Binding-site contacts:
Ligand atom O5 contacts residue GLU123 of chain 1.A at 3.4 Å.
Ligand atom O5 contacts residue GLN169 of chain 1.A at 4.4 Å.
Ligand atom C1 contacts residue GLU122 of chain 1.A at 3.8 Å.
Ligand atom O5 contacts residue GLU122 of chain 1.A at 4.0 Å.
Ligand atom O7 contacts residue ASN143 of chain 1.A at 3.4 Å (h-bond).
Ligand atom C4 contacts residue ASN143 of chain 1.A at 4.1 Å.
Ligand atom C2 contacts residue ASN143 of chain 1.A at 2.2 Å.
Ligand atom C6 contacts residue GLU123 of chain 1.A at 3.8 Å.
Ligand atom C4 contacts residue GLN169 of chain 1.A at 4.4 Å.
Ligand atom C2 contacts residue GLU122 of chain 1.A at 4.0 Å.
Ligand atom C5 contacts residue GLU123 of chain 1.A at 4.4 Å.
Ligand atom C5 contacts residue VAL124 of chain 1.A at 4.4 Å (hydrophobic).
Ligand atom C5 contacts residue GLN169 of chain 1.A at 4.0 Å.
Ligand atom O6 contacts residue GLU123 of chain 1.A at 3.4 Å.
Ligand atom O6 contacts residue LYS173 of chain 1.A at 3.5 Å.
Ligand atom C5 contacts residue ASN143 of chain 1.A at 3.6 Å.
Ligand atom C2 contacts residue GLN169 of chain 1.A at 4.4 Å.
Ligand atom C7 contacts residue GLU122 of chain 1.A at 4.4 Å.
Ligand atom O5 contacts residue ASN143 of chain 1.A at 2.4 Å (h-bond).
Ligand atom C1 contacts residue GLU123 of chain 1.A at 4.1 Å.
Ligand atom C7 contacts residue ASN143 of chain 1.A at 3.2 Å.
Ligand atom C1 contacts residue VAL124 of chain 1.A at 4.2 Å (hydrophobic).
Ligand atom O6 contacts residue VAL124 of chain 1.A at 3.1 Å (h-bond).
Ligand atom N2 contacts residue ASN143 of chain 1.A at 2.7 Å (h-bond).
Ligand atom C8 contacts residue THR144 of chain 1.A at 3.9 Å.
Ligand atom C6 contacts residue VAL124 of chain 1.A at 4.2 Å (hydrophobic).
Ligand atom O5 contacts residue VAL124 of chain 1.A at 3.4 Å (h-bond).
Ligand atom N2 contacts residue THR144 of chain 1.A at 4.2 Å.
Ligand atom C3 contacts residue GLN169 of chain 1.A at 4.0 Å.
Ligand atom C8 contacts residue ASN143 of chain 1.A at 4.4 Å.
Ligand atom C1 contacts residue GLN169 of chain 1.A at 4.0 Å.
Ligand atom C6 contacts residue LYS173 of chain 1.A at 4.4 Å.
Ligand atom C3 contacts residue ASN143 of chain 1.A at 3.6 Å.
Ligand atom C1 contacts residue ASN143 of chain 1.A at 1.4 Å.
Ligand atom C7 contacts residue THR144 of chain 1.A at 4.4 Å.
Ligand atom O7 contacts residue GLU122 of chain 1.A at 3.7 Å.

The small molecule below binds the protein below.
Small molecule (SMILES): CC(=O)N[C@@H]1[C@@H](O)[C@H](O)[C@@H](CO)O[C@H]1O

Sequence of chain 1.A:
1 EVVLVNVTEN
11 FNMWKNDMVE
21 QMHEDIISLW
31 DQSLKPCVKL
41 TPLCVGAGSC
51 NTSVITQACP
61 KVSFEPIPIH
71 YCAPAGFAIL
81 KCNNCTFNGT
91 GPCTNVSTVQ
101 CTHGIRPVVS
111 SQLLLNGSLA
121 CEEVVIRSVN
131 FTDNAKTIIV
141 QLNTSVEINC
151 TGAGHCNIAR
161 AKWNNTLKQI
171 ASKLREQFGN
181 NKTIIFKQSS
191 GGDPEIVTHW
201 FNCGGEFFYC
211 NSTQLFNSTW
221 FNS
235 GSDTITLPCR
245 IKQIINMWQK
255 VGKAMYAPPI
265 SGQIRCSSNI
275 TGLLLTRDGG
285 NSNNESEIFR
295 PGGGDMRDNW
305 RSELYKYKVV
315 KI